Binding-site contacts:
Ligand atom O3S contacts residue SDS1 of chain 23.B at 2.1 Å.
Ligand atom C12 contacts residue SER27 of chain 23.A at 3.3 Å.
Ligand atom O1S contacts residue GLU56 of chain 23.A at 3.7 Å.
Ligand atom C2 contacts residue SDS1 of chain 23.B at 0.7 Å.
Ligand atom O2S contacts residue SER27 of chain 23.A at 3.4 Å (h-bond).
Ligand atom C1 contacts residue SDS1 of chain 23.B at 0.4 Å.
Ligand atom C8 contacts residue SDS1 of chain 23.B at 0.7 Å.
Ligand atom C4 contacts residue SDS1 of chain 23.B at 0.4 Å.
Ligand atom O2S contacts residue SDS1 of chain 23.B at 0.6 Å.
Ligand atom C3 contacts residue ARG59 of chain 23.A at 3.6 Å.
Ligand atom O3S contacts residue GLU63 of chain 2.A at 2.4 Å (salt-bridge).
Ligand atom C8 contacts residue LEU81 of chain 23.A at 3.7 Å (hydrophobic).
Ligand atom C7 contacts residue SDS1 of chain 23.B at 0.7 Å.
Ligand atom C4 contacts residue ARG59 of chain 23.A at 3.8 Å.
Ligand atom O1S contacts residue ALA55 of chain 23.A at 2.9 Å.
Ligand atom S contacts residue GLU63 of chain 2.A at 3.4 Å (salt-bridge).
Ligand atom C1 contacts residue SER27 of chain 23.A at 3.2 Å.
Ligand atom O3S contacts residue ARG59 of chain 2.A at 3.2 Å.
Ligand atom O4 contacts residue ARG59 of chain 2.A at 3.0 Å.
Ligand atom C4 contacts residue SER27 of chain 2.A at 3.4 Å.
Ligand atom S contacts residue ARG59 of chain 2.A at 3.3 Å.
Ligand atom O4 contacts residue ARG59 of chain 23.A at 3.5 Å (salt-bridge).
Ligand atom C3 contacts residue ALA55 of chain 2.A at 3.8 Å (hydrophobic).
Ligand atom C5 contacts residue SDS1 of chain 23.B at 0.4 Å.
Ligand atom O3S contacts residue LEU31 of chain 23.A at 3.7 Å.
Ligand atom C12 contacts residue SDS1 of chain 23.B at 0.4 Å.
Ligand atom O2S contacts residue ARG59 of chain 2.A at 3.2 Å.
Ligand atom O1S contacts residue SDS1 of chain 23.B at 1.1 Å.
Ligand atom C5 contacts residue SER27 of chain 2.A at 3.2 Å.
Ligand atom C9 contacts residue SDS1 of chain 23.B at 0.7 Å.
Ligand atom C3 contacts residue SDS1 of chain 23.B at 0.6 Å.
Ligand atom C3 contacts residue SER27 of chain 2.A at 3.1 Å.
Ligand atom S contacts residue SDS1 of chain 23.B at 0.7 Å.
Ligand atom C2 contacts residue GLU63 of chain 23.A at 3.7 Å.
Ligand atom C10 contacts residue SDS1 of chain 23.B at 0.7 Å.
Ligand atom O4 contacts residue GLU63 of chain 2.A at 3.4 Å (salt-bridge).
Ligand atom C11 contacts residue SDS1 of chain 23.B at 0.6 Å.
Ligand atom C6 contacts residue SDS1 of chain 23.B at 0.6 Å.
Ligand atom O4 contacts residue SDS1 of chain 23.B at 1.4 Å.
Ligand atom C2 contacts residue ALA55 of chain 2.A at 3.8 Å (hydrophobic).

Sequence of chain 2.A:
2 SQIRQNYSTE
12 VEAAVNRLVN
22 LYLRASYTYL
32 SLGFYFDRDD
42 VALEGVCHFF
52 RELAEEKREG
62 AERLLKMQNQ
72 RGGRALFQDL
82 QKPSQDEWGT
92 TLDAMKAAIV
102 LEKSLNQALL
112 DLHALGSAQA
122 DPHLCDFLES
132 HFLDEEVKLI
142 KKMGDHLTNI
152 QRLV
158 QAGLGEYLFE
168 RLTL

A protein and the small-molecule ligand that binds it are described below.
Small molecule (SMILES): CCCCCCCCCCCCOS(=O)(=O)O

Sequence of chain 23.A:
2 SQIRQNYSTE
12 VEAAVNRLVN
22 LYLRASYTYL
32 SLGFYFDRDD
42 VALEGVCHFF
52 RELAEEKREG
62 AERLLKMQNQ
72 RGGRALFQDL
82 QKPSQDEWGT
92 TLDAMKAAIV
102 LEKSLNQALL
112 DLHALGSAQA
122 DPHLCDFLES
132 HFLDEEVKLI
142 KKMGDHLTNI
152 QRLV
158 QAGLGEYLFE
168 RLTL